Binding-site contacts:
Ligand atom O6 contacts residue ALA161 of chain 1.B at 3.1 Å (h-bond).
Ligand atom C4 contacts residue LYS129 of chain 1.B at 3.4 Å.
Ligand atom CAN contacts residue TYR35 of chain 1.B at 3.5 Å (hydrophobic).
Ligand atom C6 contacts residue ASP131 of chain 1.B at 3.5 Å.
Ligand atom O6 contacts residue ASP131 of chain 1.B at 3.4 Å (salt-bridge).
Ligand atom C6 contacts residue LYS129 of chain 1.B at 3.5 Å.
Ligand atom O1A contacts residue GLY22 of chain 1.B at 3.2 Å.
Ligand atom O1B contacts residue LYS23 of chain 1.B at 2.7 Å (salt-bridge).
Ligand atom O4' contacts residue GLY20 of chain 1.B at 3.6 Å.
Ligand atom O2B contacts residue MG1 of chain 1.I at 2.2 Å.
Ligand atom N1 contacts residue LYS129 of chain 1.B at 3.3 Å.
Ligand atom O2B contacts residue THR24 of chain 1.B at 3.1 Å (h-bond).
Ligand atom O6 contacts residue ASN128 of chain 1.B at 3.6 Å (h-bond).
Ligand atom O1B contacts residue GLY22 of chain 1.B at 3.2 Å (h-bond).
Ligand atom O2' contacts residue TYR35 of chain 1.B at 3.0 Å (h-bond).
Ligand atom CAA contacts residue CYS37 of chain 1.B at 1.6 Å (hydrophobic).
Ligand atom CAA contacts residue TYR35 of chain 1.B at 3.4 Å (hydrophobic).
Ligand atom O3G contacts residue SER19 of chain 1.B at 2.5 Å (h-bond).
Ligand atom N3 contacts residue LYS129 of chain 1.B at 3.4 Å.
Ligand atom PG contacts residue MG1 of chain 1.I at 3.4 Å.
Ligand atom PG contacts residue SER19 of chain 1.B at 3.6 Å.
Ligand atom NAU contacts residue TYR35 of chain 1.B at 3.4 Å (h-bond).
Ligand atom N9 contacts residue LYS129 of chain 1.B at 3.6 Å.
Ligand atom N1 contacts residue ASP131 of chain 1.B at 2.8 Å (salt-bridge).
Ligand atom O1A contacts residue SER25 of chain 1.B at 2.6 Å (h-bond).
Ligand atom PB contacts residue MG1 of chain 1.I at 3.4 Å.
Ligand atom O2G contacts residue GLY69 of chain 1.B at 3.3 Å (h-bond).
Ligand atom CAN contacts residue CYS37 of chain 1.B at 2.6 Å (hydrophobic).
Ligand atom O4' contacts residue LYS129 of chain 1.B at 3.2 Å (salt-bridge).
Ligand atom N2 contacts residue ASP131 of chain 1.B at 2.9 Å (salt-bridge).
Ligand atom O6 contacts residue LYS162 of chain 1.B at 3.2 Å (salt-bridge).
Ligand atom O6 contacts residue SER160 of chain 1.B at 3.4 Å (h-bond).
Ligand atom O3A contacts residue GLY22 of chain 1.B at 3.1 Å (h-bond).
Ligand atom N3B contacts residue GLY20 of chain 1.B at 3.2 Å (h-bond).
Ligand atom N7 contacts residue ASN128 of chain 1.B at 3.4 Å (h-bond).
Ligand atom O1G contacts residue MG1 of chain 1.I at 2.3 Å.
Ligand atom C8 contacts residue SER25 of chain 1.B at 3.4 Å.
Ligand atom C2 contacts residue LYS129 of chain 1.B at 3.4 Å.
Ligand atom O1G contacts residue THR42 of chain 1.B at 3.0 Å (h-bond).
Ligand atom O2G contacts residue LYS23 of chain 1.B at 2.7 Å (salt-bridge).

Sequence of chain 1.B:
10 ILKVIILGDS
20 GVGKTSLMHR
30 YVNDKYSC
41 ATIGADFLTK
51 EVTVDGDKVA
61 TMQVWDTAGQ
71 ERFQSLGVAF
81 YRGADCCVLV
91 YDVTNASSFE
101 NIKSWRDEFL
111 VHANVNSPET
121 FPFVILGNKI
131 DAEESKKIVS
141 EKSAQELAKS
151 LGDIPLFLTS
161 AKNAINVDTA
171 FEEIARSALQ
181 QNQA

A protein and the small-molecule ligand that binds it are described below.
Small molecule (SMILES): CCC(=O)NCCCNc1nc(=O)c2ncn([C@@H]3O[C@H](COP(=O)(O)OP(=O)(O)NP(=O)(O)O)[C@@H](O)[C@H]3O)c2[nH]1